Sequence of chain 1.A:
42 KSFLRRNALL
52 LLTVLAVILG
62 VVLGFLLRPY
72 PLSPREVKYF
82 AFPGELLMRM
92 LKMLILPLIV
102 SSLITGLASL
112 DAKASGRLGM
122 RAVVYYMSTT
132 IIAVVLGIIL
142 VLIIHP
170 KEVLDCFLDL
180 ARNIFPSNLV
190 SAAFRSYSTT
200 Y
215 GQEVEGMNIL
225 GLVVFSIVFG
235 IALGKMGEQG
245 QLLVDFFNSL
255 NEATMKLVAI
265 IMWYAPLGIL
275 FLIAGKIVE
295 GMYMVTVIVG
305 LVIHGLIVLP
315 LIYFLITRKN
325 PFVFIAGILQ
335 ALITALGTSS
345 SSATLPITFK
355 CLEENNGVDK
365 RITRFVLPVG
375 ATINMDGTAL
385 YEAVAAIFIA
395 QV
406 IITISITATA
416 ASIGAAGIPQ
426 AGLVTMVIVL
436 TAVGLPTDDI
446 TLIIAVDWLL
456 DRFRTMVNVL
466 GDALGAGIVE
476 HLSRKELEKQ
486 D

Binding-site contacts:
Ligand atom C14 contacts residue PHE369 of chain 1.A at 3.5 Å (hydrophobic).
Ligand atom N1 contacts residue PHE369 of chain 1.A at 3.6 Å (h-bond).
Ligand atom C16 contacts residue PHE369 of chain 1.A at 3.7 Å (hydrophobic).
Ligand atom N1 contacts residue VAL373 of chain 1.A at 3.5 Å.
Ligand atom C18 contacts residue ILE235 of chain 1.A at 3.8 Å (hydrophobic).
Ligand atom C8 contacts residue GLY120 of chain 1.A at 3.9 Å.
Ligand atom C15 contacts residue PHE369 of chain 1.A at 4.0 Å (hydrophobic).
Ligand atom O2 contacts residue ILE231 of chain 1.A at 4.1 Å.
Ligand atom C19 contacts residue ALA113 of chain 1.A at 4.0 Å (hydrophobic).
Ligand atom C19 contacts residue ILE235 of chain 1.A at 3.7 Å (hydrophobic).
Ligand atom C6 contacts residue ILE231 of chain 1.A at 4.1 Å (hydrophobic).
Ligand atom N contacts residue ILE231 of chain 1.A at 4.0 Å.
Ligand atom C3 contacts residue VAL373 of chain 1.A at 3.7 Å (hydrophobic).
Ligand atom C16 contacts residue VAL373 of chain 1.A at 3.5 Å (hydrophobic).
Ligand atom C1 contacts residue VAL373 of chain 1.A at 4.1 Å (hydrophobic).
Ligand atom O1 contacts residue VAL124 of chain 1.A at 3.6 Å.
Ligand atom C18 contacts residue GLY117 of chain 1.A at 3.6 Å.
Ligand atom C11 contacts residue GLY117 of chain 1.A at 4.0 Å.
Ligand atom C9 contacts residue GLY120 of chain 1.A at 3.9 Å.
Ligand atom N1 contacts residue TYR127 of chain 1.A at 3.4 Å.
Ligand atom N contacts residue PHE369 of chain 1.A at 2.9 Å (h-bond).
Ligand atom C12 contacts residue LEU108 of chain 1.A at 3.8 Å (hydrophobic).
Ligand atom C18 contacts residue SER116 of chain 1.A at 4.0 Å.
Ligand atom C25 contacts residue ILE231 of chain 1.A at 4.0 Å (hydrophobic).
Ligand atom C2 contacts residue VAL373 of chain 1.A at 3.7 Å (hydrophobic).
Ligand atom C5 contacts residue ILE231 of chain 1.A at 3.8 Å (hydrophobic).
Ligand atom C3 contacts residue VAL124 of chain 1.A at 3.7 Å (hydrophobic).
Ligand atom C7 contacts residue GLY120 of chain 1.A at 4.1 Å.
Ligand atom C15 contacts residue VAL373 of chain 1.A at 4.1 Å (hydrophobic).
Ligand atom C14 contacts residue ILE231 of chain 1.A at 4.0 Å (hydrophobic).
Ligand atom C11 contacts residue SER116 of chain 1.A at 4.0 Å.
Ligand atom N1 contacts residue ALA123 of chain 1.A at 3.9 Å.
Ligand atom N contacts residue VAL373 of chain 1.A at 3.8 Å.
Ligand atom N contacts residue LEU108 of chain 1.A at 3.7 Å.
Ligand atom C12 contacts residue SER116 of chain 1.A at 4.2 Å.
Ligand atom O2 contacts residue PHE369 of chain 1.A at 3.4 Å.
Ligand atom C13 contacts residue PHE369 of chain 1.A at 4.0 Å (hydrophobic).
Ligand atom C12 contacts residue ILE231 of chain 1.A at 4.2 Å (hydrophobic).
Ligand atom O2 contacts residue LEU108 of chain 1.A at 3.8 Å.
Ligand atom O1 contacts residue GLY120 of chain 1.A at 4.0 Å.

The small molecule below binds the protein below.
Small molecule (SMILES): COc1ccc(C2C(C#N)=C(N)OC3=C2C(=O)C[C@@H](c2cccc4ccccc24)C3)cc1